Sequence of chain 1.T:
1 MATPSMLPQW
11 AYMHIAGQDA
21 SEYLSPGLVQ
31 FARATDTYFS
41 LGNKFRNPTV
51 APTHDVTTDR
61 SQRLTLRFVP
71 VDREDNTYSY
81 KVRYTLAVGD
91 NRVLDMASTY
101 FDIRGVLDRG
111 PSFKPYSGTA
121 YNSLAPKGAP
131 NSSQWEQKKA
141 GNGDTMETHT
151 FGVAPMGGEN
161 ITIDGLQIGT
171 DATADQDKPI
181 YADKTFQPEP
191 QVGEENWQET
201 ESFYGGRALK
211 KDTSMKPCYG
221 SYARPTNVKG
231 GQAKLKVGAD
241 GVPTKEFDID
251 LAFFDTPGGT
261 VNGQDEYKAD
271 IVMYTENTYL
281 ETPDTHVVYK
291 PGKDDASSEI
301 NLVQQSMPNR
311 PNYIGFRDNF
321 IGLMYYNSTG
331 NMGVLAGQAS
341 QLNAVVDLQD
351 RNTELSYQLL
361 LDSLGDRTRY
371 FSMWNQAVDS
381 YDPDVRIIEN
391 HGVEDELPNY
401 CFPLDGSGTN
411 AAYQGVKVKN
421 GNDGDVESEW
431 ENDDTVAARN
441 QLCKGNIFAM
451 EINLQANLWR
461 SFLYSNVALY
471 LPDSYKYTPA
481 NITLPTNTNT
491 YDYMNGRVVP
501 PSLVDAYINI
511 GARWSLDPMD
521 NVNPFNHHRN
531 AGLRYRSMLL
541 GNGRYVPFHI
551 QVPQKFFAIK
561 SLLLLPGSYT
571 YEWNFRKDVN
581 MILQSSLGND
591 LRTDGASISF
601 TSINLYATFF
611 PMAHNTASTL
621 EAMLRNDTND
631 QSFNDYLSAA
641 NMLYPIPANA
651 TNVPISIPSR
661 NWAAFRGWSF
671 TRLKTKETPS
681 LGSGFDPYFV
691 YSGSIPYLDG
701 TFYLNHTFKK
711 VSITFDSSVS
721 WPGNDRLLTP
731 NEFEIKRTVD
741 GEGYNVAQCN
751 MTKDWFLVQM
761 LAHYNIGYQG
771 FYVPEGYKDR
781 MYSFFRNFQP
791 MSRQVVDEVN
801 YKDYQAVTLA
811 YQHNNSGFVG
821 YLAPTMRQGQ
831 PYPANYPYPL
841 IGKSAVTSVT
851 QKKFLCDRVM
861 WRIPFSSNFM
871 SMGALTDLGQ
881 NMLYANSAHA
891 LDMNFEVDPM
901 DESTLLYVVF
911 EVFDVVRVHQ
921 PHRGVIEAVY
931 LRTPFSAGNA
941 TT

The small molecule below binds the protein below.
Small molecule (SMILES): CC[C@H](C)[C@H](NC(=O)[C@@H](N)CC(=O)O)C(=O)N[C@@H](CC(N)=O)C(=O)N[C@@H](Cc1ccccc1)C(=O)N[C@@H](CO)C(=O)N[C@@H](CO)C(=O)N[C@H](C=O)CC(C)C

Binding-site contacts:
Ligand atom CD1 contacts residue SER21 of chain 1.U at 3.6 Å.
Ligand atom CA contacts residue ASN47 of chain 1.U at 3.8 Å.
Ligand atom C contacts residue GLY42 of chain 1.U at 3.5 Å.
Ligand atom O contacts residue GLU911 of chain 1.T at 3.1 Å (salt-bridge).
Ligand atom CB contacts residue GLY42 of chain 1.U at 3.7 Å.
Ligand atom N contacts residue ASN47 of chain 1.U at 3.8 Å.
Ligand atom O contacts residue ARG666 of chain 1.T at 3.1 Å (salt-bridge).
Ligand atom CZ contacts residue PHE633 of chain 1.T at 3.7 Å (hydrophobic).
Ligand atom CB contacts residue PHE45 of chain 1.U at 3.3 Å (hydrophobic).
Ligand atom OD1 contacts residue ALA762 of chain 1.T at 3.5 Å.
Ligand atom OD2 contacts residue SER871 of chain 1.T at 3.2 Å (h-bond).
Ligand atom CA contacts residue TYR636 of chain 1.T at 3.7 Å (hydrophobic).
Ligand atom O contacts residue TYR636 of chain 1.T at 3.5 Å (h-bond).
Ligand atom CE1 contacts residue ASN634 of chain 1.T at 3.4 Å.
Ligand atom O contacts residue TYR636 of chain 1.T at 3.1 Å (h-bond).
Ligand atom CG2 contacts residue LEU637 of chain 1.T at 3.8 Å (hydrophobic).
Ligand atom OD1 contacts residue ALA874 of chain 1.T at 3.7 Å.
Ligand atom CB contacts residue GLY42 of chain 1.U at 3.5 Å.
Ligand atom C contacts residue GLU911 of chain 1.T at 3.3 Å.
Ligand atom O contacts residue ASN47 of chain 1.U at 3.3 Å (h-bond).
Ligand atom N contacts residue PHE45 of chain 1.U at 3.4 Å (h-bond).
Ligand atom CD1 contacts residue LEU637 of chain 1.T at 3.7 Å (hydrophobic).
Ligand atom CA contacts residue GLU911 of chain 1.T at 3.8 Å.
Ligand atom N contacts residue ARG46 of chain 1.U at 3.5 Å (salt-bridge).
Ligand atom CA contacts residue PHE45 of chain 1.U at 3.6 Å (hydrophobic).
Ligand atom CG1 contacts residue GLU911 of chain 1.T at 3.7 Å.
Ligand atom CD1 contacts residue ALA20 of chain 1.U at 3.7 Å (hydrophobic).
Ligand atom ND2 contacts residue ARG666 of chain 1.T at 3.4 Å (salt-bridge).
Ligand atom CA contacts residue GLY42 of chain 1.U at 3.6 Å.
Ligand atom CZ contacts residue ASN634 of chain 1.T at 3.8 Å.
Ligand atom CD1 contacts residue ASN634 of chain 1.T at 3.6 Å.
Ligand atom O contacts residue GLY42 of chain 1.U at 2.9 Å (h-bond).
Ligand atom O contacts residue ARG46 of chain 1.U at 3.5 Å (salt-bridge).
Ligand atom N contacts residue TYR636 of chain 1.T at 3.8 Å.
Ligand atom N contacts residue GLY42 of chain 1.U at 3.2 Å (h-bond).
Ligand atom CG2 contacts residue TYR636 of chain 1.T at 3.4 Å (hydrophobic).
Ligand atom OD2 contacts residue PRO864 of chain 1.T at 3.7 Å.
Ligand atom N contacts residue SER871 of chain 1.T at 3.5 Å (h-bond).
Ligand atom CD1 contacts residue ARG33 of chain 1.U at 3.8 Å.
Ligand atom OD1 contacts residue ARG862 of chain 1.T at 3.1 Å.

Sequence of chain 1.U:
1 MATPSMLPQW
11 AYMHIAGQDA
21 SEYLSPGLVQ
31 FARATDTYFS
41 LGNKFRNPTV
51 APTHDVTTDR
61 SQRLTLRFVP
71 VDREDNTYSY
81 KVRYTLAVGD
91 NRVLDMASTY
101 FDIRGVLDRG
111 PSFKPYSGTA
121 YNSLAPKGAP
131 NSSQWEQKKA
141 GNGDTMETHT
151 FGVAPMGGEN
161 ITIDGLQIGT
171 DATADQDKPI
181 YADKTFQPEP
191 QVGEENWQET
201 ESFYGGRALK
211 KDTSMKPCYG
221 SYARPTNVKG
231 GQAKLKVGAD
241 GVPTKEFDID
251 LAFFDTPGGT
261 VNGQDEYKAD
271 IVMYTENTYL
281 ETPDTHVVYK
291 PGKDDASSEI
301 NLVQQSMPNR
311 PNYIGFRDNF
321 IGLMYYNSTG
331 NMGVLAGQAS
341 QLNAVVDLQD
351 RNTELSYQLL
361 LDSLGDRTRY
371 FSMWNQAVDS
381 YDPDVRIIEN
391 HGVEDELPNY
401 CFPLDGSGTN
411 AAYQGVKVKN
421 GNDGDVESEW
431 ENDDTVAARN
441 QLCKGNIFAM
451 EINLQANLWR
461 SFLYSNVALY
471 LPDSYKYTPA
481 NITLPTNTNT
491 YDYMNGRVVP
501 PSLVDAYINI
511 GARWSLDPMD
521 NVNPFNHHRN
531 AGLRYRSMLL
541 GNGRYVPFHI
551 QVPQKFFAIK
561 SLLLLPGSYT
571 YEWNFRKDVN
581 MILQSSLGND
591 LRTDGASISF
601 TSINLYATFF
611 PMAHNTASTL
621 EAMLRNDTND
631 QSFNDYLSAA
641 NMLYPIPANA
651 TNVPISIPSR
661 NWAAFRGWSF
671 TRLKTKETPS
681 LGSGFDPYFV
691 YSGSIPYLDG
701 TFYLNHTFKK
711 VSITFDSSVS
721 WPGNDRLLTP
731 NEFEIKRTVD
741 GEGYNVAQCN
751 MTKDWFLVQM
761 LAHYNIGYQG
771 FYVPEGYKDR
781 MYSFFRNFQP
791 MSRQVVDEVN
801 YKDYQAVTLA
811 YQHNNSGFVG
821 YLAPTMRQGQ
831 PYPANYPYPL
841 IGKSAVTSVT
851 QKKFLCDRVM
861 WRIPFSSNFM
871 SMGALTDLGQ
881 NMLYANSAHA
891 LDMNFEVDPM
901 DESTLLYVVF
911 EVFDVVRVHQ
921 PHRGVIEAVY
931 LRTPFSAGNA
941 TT